Binding-site contacts:
Ligand atom C7 contacts residue PRO553 of chain 1.A at 3.9 Å (hydrophobic).
Ligand atom C1 contacts residue ASN305 of chain 1.A at 1.6 Å.
Ligand atom C8 contacts residue PRO553 of chain 1.A at 2.8 Å (hydrophobic).
Ligand atom N2 contacts residue ASN305 of chain 1.A at 3.2 Å (h-bond).
Ligand atom C1 contacts residue GLN554 of chain 1.A at 3.5 Å.
Ligand atom C7 contacts residue PRO304 of chain 1.A at 4.5 Å (hydrophobic).
Ligand atom O7 contacts residue ASN305 of chain 1.A at 4.0 Å.
Ligand atom C8 contacts residue PRO304 of chain 1.A at 3.9 Å (hydrophobic).
Ligand atom C5 contacts residue ASN305 of chain 1.A at 3.7 Å.
Ligand atom C3 contacts residue GLN554 of chain 1.A at 3.6 Å.
Ligand atom C8 contacts residue GLN554 of chain 1.A at 4.2 Å.
Ligand atom C3 contacts residue ASN305 of chain 1.A at 4.0 Å.
Ligand atom C7 contacts residue GLN554 of chain 1.A at 4.0 Å.
Ligand atom C2 contacts residue GLN554 of chain 1.A at 3.5 Å.
Ligand atom N2 contacts residue PRO553 of chain 1.A at 4.2 Å.
Ligand atom C2 contacts residue ASN305 of chain 1.A at 2.6 Å.
Ligand atom C7 contacts residue ASN305 of chain 1.A at 3.9 Å.
Ligand atom O5 contacts residue ASN305 of chain 1.A at 2.3 Å (h-bond).
Ligand atom N2 contacts residue GLN554 of chain 1.A at 3.0 Å (h-bond).
Ligand atom O3 contacts residue GLN554 of chain 1.A at 4.4 Å.
Ligand atom C4 contacts residue ASN305 of chain 1.A at 4.3 Å.

Sequence of chain 1.A:
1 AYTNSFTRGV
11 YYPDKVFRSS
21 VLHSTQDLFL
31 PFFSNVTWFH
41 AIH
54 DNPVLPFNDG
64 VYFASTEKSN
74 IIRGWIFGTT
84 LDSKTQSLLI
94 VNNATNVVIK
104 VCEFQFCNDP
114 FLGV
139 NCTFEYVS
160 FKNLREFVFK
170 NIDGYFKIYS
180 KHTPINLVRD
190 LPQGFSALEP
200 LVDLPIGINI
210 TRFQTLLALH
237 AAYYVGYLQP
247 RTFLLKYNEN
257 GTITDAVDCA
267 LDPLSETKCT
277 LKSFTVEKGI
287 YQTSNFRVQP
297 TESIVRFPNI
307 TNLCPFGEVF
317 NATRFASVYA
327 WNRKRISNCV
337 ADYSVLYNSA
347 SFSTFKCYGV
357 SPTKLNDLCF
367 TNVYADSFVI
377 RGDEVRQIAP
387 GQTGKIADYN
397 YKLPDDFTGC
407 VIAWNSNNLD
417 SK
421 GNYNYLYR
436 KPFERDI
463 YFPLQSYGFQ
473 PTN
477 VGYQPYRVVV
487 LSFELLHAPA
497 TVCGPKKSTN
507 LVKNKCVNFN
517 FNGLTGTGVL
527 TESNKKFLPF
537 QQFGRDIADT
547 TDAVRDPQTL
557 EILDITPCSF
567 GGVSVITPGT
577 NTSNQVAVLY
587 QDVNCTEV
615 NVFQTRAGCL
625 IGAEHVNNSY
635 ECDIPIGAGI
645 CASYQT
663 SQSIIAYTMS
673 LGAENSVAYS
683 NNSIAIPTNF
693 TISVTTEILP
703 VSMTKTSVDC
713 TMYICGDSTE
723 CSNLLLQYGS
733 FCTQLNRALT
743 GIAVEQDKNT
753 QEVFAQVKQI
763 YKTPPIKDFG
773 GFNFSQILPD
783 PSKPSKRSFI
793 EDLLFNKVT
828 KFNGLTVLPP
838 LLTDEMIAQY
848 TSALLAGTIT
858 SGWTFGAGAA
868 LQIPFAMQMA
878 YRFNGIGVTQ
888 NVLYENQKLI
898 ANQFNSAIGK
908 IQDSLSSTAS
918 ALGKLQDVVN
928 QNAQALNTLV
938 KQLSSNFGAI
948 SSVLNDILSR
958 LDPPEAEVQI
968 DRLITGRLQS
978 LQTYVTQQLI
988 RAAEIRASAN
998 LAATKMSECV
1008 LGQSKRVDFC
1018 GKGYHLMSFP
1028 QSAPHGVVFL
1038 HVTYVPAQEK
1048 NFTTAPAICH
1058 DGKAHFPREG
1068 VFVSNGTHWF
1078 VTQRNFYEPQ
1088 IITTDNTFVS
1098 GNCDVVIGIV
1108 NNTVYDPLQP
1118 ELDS

The small molecule below binds the protein below.
Small molecule (SMILES): CC(=O)N[C@@H]1[C@@H](O)[C@H](O)[C@@H](CO)O[C@H]1O